Sequence of chain 1.E:
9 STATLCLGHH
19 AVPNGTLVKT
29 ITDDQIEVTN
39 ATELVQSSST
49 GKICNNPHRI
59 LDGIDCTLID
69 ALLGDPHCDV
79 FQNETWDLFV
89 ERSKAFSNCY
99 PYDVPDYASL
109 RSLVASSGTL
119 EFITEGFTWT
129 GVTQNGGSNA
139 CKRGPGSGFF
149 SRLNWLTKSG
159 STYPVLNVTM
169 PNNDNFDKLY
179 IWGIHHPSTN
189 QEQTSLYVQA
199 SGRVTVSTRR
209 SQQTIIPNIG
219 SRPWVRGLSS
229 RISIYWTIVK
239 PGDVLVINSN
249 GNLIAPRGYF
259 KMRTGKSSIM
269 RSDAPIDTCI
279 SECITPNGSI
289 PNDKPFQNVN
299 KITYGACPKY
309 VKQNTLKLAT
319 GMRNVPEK

A protein and the small-molecule ligand that binds it are described below.
Small molecule (SMILES): CC(=O)N[C@H]1[C@H](O[C@H]2[C@H](O)[C@@H](NC(C)=O)CO[C@@H]2CO)O[C@H](CO)[C@@H](O)[C@@H]1O

Binding-site contacts:
Ligand atom C6 contacts residue PHE120 of chain 1.E at 4.5 Å (hydrophobic).
Ligand atom C1 contacts residue ASN81 of chain 1.E at 1.4 Å.
Ligand atom O6 contacts residue ILE121 of chain 1.E at 4.3 Å.
Ligand atom O7 contacts residue ASN81 of chain 1.E at 3.5 Å (h-bond).
Ligand atom C2 contacts residue ASN81 of chain 1.E at 2.6 Å.
Ligand atom C5 contacts residue ASN81 of chain 1.E at 3.5 Å.
Ligand atom C4 contacts residue PHE120 of chain 1.E at 4.1 Å (hydrophobic).
Ligand atom C3 contacts residue PHE120 of chain 1.E at 4.0 Å (hydrophobic).
Ligand atom N2 contacts residue ASN81 of chain 1.E at 3.0 Å (h-bond).
Ligand atom C5 contacts residue ILE121 of chain 1.E at 4.4 Å (hydrophobic).
Ligand atom C1 contacts residue PHE120 of chain 1.E at 4.0 Å (hydrophobic).
Ligand atom C8 contacts residue GLN80 of chain 1.E at 3.3 Å.
Ligand atom O5 contacts residue ASN81 of chain 1.E at 2.3 Å (h-bond).
Ligand atom C7 contacts residue ASN81 of chain 1.E at 3.4 Å.
Ligand atom O5 contacts residue PHE120 of chain 1.E at 4.2 Å.
Ligand atom O7 contacts residue ILE121 of chain 1.E at 4.2 Å.
Ligand atom C6 contacts residue GLU119 of chain 1.E at 4.3 Å.
Ligand atom C5 contacts residue PHE120 of chain 1.E at 3.5 Å (hydrophobic).
Ligand atom O6 contacts residue GLU119 of chain 1.E at 3.3 Å (salt-bridge).
Ligand atom C6 contacts residue ILE121 of chain 1.E at 3.9 Å (hydrophobic).
Ligand atom C3 contacts residue ASN81 of chain 1.E at 3.8 Å.
Ligand atom O4 contacts residue PHE120 of chain 1.E at 4.2 Å.
Ligand atom C4 contacts residue ASN81 of chain 1.E at 4.2 Å.